Binding-site contacts:
Ligand atom O7 contacts residue ASN241 of chain 1.A at 3.0 Å (h-bond).
Ligand atom C1 contacts residue ALA244 of chain 1.A at 4.2 Å (hydrophobic).
Ligand atom O5 contacts residue TRP384 of chain 1.A at 3.9 Å.
Ligand atom C5 contacts residue ASN241 of chain 1.A at 3.5 Å.
Ligand atom C2 contacts residue TRP384 of chain 1.A at 3.7 Å (hydrophobic).
Ligand atom C3 contacts residue TRP384 of chain 1.A at 4.4 Å (hydrophobic).
Ligand atom C6 contacts residue ALA244 of chain 1.A at 3.9 Å (hydrophobic).
Ligand atom C7 contacts residue TRP384 of chain 1.A at 4.2 Å (hydrophobic).
Ligand atom C4 contacts residue ASN241 of chain 1.A at 4.1 Å.
Ligand atom C1 contacts residue ASN241 of chain 1.A at 1.4 Å.
Ligand atom C1 contacts residue THR243 of chain 1.A at 4.4 Å.
Ligand atom N2 contacts residue TRP384 of chain 1.A at 4.5 Å.
Ligand atom C8 contacts residue ASN241 of chain 1.A at 4.4 Å.
Ligand atom O6 contacts residue TRP384 of chain 1.A at 3.6 Å.
Ligand atom O6 contacts residue LYS388 of chain 1.A at 4.0 Å.
Ligand atom N2 contacts residue ASN241 of chain 1.A at 2.9 Å (h-bond).
Ligand atom C1 contacts residue TRP384 of chain 1.A at 4.1 Å (hydrophobic).
Ligand atom C4 contacts residue TRP384 of chain 1.A at 4.2 Å (hydrophobic).
Ligand atom C6 contacts residue TRP384 of chain 1.A at 4.5 Å (hydrophobic).
Ligand atom C2 contacts residue ASN241 of chain 1.A at 2.4 Å.
Ligand atom O5 contacts residue ASN241 of chain 1.A at 2.2 Å (h-bond).
Ligand atom C3 contacts residue ASN241 of chain 1.A at 3.8 Å.
Ligand atom C7 contacts residue ASN241 of chain 1.A at 3.2 Å.
Ligand atom O5 contacts residue ALA244 of chain 1.A at 3.4 Å.
Ligand atom C5 contacts residue THR243 of chain 1.A at 4.2 Å.
Ligand atom O7 contacts residue TRP384 of chain 1.A at 3.3 Å.
Ligand atom C5 contacts residue TRP384 of chain 1.A at 4.4 Å (hydrophobic).
Ligand atom O3 contacts residue TRP384 of chain 1.A at 4.4 Å.
Ligand atom C6 contacts residue LYS388 of chain 1.A at 4.3 Å.
Ligand atom C5 contacts residue ALA244 of chain 1.A at 4.3 Å (hydrophobic).

The small molecule below binds the protein below.
Small molecule (SMILES): CC(=O)N[C@H]1[C@H](O[C@H]2[C@H](O)[C@@H](NC(C)=O)CO[C@@H]2CO)O[C@H](CO)[C@@H](O)[C@@H]1O

Sequence of chain 1.A:
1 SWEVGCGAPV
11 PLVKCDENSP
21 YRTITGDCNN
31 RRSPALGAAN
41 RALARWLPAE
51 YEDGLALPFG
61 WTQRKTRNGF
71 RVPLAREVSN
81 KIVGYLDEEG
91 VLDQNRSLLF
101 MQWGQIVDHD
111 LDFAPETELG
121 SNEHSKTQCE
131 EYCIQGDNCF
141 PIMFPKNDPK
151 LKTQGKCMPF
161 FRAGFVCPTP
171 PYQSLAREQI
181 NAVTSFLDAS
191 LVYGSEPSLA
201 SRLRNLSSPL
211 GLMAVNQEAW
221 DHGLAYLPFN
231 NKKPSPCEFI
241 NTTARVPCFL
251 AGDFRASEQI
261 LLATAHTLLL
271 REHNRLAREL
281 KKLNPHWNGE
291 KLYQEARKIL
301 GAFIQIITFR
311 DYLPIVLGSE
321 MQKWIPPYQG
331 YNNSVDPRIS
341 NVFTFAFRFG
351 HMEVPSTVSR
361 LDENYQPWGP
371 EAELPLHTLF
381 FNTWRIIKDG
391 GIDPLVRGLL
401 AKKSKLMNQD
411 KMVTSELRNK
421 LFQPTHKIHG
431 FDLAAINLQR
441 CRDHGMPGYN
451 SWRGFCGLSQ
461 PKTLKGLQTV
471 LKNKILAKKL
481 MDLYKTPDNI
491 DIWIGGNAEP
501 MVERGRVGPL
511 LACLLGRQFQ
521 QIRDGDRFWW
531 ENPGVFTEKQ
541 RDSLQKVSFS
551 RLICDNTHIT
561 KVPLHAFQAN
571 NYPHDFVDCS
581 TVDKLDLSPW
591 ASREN